This small molecule binds to this protein.
Small molecule (SMILES): CC(=O)N[C@H]1[C@H](O[C@H]2[C@H](O)[C@@H](NC(C)=O)CO[C@@H]2CO)O[C@H](CO)[C@@H](O)[C@@H]1O

Sequence of chain 1.B:
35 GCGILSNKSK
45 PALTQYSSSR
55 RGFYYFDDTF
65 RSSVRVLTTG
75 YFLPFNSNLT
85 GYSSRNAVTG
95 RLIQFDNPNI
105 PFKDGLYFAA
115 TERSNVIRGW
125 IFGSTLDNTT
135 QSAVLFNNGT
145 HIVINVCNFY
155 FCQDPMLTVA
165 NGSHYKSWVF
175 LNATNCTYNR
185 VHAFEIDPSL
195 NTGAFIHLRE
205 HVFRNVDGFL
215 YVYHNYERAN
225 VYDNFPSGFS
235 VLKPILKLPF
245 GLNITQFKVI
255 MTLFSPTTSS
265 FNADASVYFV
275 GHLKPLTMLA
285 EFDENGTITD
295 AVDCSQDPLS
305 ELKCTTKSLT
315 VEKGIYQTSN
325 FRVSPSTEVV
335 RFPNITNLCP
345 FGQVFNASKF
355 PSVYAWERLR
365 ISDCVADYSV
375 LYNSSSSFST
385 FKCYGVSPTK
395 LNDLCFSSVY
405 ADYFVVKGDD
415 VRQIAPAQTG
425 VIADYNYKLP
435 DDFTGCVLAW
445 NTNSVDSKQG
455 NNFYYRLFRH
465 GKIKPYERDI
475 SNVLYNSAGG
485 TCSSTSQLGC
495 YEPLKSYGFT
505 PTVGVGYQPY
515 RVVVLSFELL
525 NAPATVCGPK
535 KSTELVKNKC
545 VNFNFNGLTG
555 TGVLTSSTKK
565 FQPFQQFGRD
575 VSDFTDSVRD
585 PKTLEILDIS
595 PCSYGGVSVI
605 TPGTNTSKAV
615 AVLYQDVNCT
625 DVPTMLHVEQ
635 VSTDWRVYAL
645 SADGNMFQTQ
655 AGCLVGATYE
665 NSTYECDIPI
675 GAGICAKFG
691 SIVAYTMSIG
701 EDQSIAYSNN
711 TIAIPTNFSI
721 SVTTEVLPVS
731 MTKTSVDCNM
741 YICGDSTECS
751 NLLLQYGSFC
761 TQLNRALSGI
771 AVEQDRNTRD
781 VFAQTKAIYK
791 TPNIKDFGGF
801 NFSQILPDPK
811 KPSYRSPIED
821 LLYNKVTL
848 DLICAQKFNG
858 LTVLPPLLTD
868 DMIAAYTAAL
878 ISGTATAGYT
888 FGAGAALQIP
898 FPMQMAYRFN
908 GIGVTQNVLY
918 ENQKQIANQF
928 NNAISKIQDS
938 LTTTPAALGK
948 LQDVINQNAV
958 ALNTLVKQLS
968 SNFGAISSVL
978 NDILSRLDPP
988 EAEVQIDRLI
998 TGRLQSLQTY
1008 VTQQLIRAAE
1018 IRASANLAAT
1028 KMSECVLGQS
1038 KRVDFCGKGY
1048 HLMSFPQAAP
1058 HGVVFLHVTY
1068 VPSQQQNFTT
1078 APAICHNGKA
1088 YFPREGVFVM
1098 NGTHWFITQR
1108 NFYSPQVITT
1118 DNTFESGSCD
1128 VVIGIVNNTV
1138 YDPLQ

Binding-site contacts:
Ligand atom C2 contacts residue ASN709 of chain 1.B at 2.5 Å.
Ligand atom C5 contacts residue ASN709 of chain 1.B at 3.7 Å.
Ligand atom C1 contacts residue ASN709 of chain 1.B at 1.5 Å.
Ligand atom C7 contacts residue ASN709 of chain 1.B at 3.1 Å.
Ligand atom N2 contacts residue ASN709 of chain 1.B at 2.9 Å (h-bond).
Ligand atom C3 contacts residue ASN709 of chain 1.B at 3.8 Å.
Ligand atom C4 contacts residue ASN709 of chain 1.B at 4.3 Å.
Ligand atom O5 contacts residue ASN709 of chain 1.B at 2.4 Å (h-bond).
Ligand atom C8 contacts residue ASN709 of chain 1.B at 4.1 Å.
Ligand atom O7 contacts residue ILE1130 of chain 1.B at 4.4 Å.
Ligand atom C8 contacts residue GLY1131 of chain 1.B at 3.5 Å.
Ligand atom O6 contacts residue ASN709 of chain 1.B at 4.2 Å.
Ligand atom O7 contacts residue ASN709 of chain 1.B at 3.0 Å (h-bond).
Ligand atom C7 contacts residue GLY1131 of chain 1.B at 4.3 Å.